Binding-site contacts:
Ligand atom C4' contacts residue ASP144 of chain 1.B at 3.6 Å.
Ligand atom O5' contacts residue ASP81 of chain 1.B at 3.3 Å (salt-bridge).
Ligand atom O2' contacts residue ASP81 of chain 1.B at 2.7 Å (salt-bridge).
Ligand atom O4' contacts residue ILE131 of chain 1.B at 3.7 Å.
Ligand atom P contacts residue ASP81 of chain 1.B at 3.5 Å.
Ligand atom O2' contacts residue ASP144 of chain 1.B at 3.5 Å.
Ligand atom OP1 contacts residue ASP81 of chain 1.B at 3.2 Å (salt-bridge).
Ligand atom O2' contacts residue ASN154 of chain 1.B at 2.7 Å (h-bond).
Ligand atom C8 contacts residue ILE124 of chain 1.B at 3.5 Å (hydrophobic).
Ligand atom N3 contacts residue VAL129 of chain 1.B at 3.6 Å.
Ligand atom N3 contacts residue TYR191 of chain 1.B at 3.6 Å.
Ligand atom N2 contacts residue ASN148 of chain 1.B at 3.1 Å (h-bond).
Ligand atom C2 contacts residue GLY151 of chain 1.B at 3.6 Å.
Ligand atom O3' contacts residue ASP81 of chain 1.B at 3.0 Å (salt-bridge).
Ligand atom C6 contacts residue ARG128 of chain 1.B at 3.6 Å.
Ligand atom O4 contacts residue ARG128 of chain 1.B at 3.6 Å.
Ligand atom C4 contacts residue TYR191 of chain 1.B at 3.7 Å (hydrophobic).
Ligand atom O4 contacts residue VAL325 of chain 1.B at 3.7 Å.
Ligand atom N2 contacts residue CYS146 of chain 1.B at 3.7 Å.
Ligand atom C2' contacts residue ASN154 of chain 1.B at 3.3 Å.
Ligand atom O3' contacts residue ASP144 of chain 1.B at 3.1 Å (salt-bridge).
Ligand atom N2 contacts residue GLY151 of chain 1.B at 3.2 Å (h-bond).
Ligand atom O3' contacts residue GLY67 of chain 1.B at 3.8 Å.
Ligand atom C4 contacts residue ILE124 of chain 1.B at 3.6 Å (hydrophobic).
Ligand atom N3 contacts residue ALA127 of chain 1.B at 3.6 Å.
Ligand atom O4' contacts residue PHE66 of chain 1.B at 3.7 Å.
Ligand atom O2 contacts residue ASN154 of chain 1.B at 2.8 Å (h-bond).
Ligand atom OP1 contacts residue ASP79 of chain 1.B at 3.0 Å (salt-bridge).
Ligand atom O5' contacts residue ALA127 of chain 1.B at 3.7 Å.
Ligand atom O2' contacts residue PHE66 of chain 1.B at 3.6 Å.
Ligand atom C5 contacts residue VAL129 of chain 1.B at 3.6 Å (hydrophobic).
Ligand atom C2' contacts residue ASP81 of chain 1.B at 3.6 Å.
Ligand atom N1 contacts residue GLY151 of chain 1.B at 3.7 Å.
Ligand atom C5 contacts residue ARG128 of chain 1.B at 3.6 Å.
Ligand atom N7 contacts residue ARG128 of chain 1.B at 3.1 Å (salt-bridge).
Ligand atom O6 contacts residue ARG128 of chain 1.B at 3.0 Å (salt-bridge).
Ligand atom C6 contacts residue VAL129 of chain 1.B at 3.6 Å (hydrophobic).
Ligand atom C5 contacts residue ILE124 of chain 1.B at 3.5 Å (hydrophobic).
Ligand atom O4 contacts residue HIS323 of chain 1.B at 3.2 Å.
Ligand atom O2' contacts residue GLY151 of chain 1.B at 3.2 Å (h-bond).

Sequence of chain 1.B:
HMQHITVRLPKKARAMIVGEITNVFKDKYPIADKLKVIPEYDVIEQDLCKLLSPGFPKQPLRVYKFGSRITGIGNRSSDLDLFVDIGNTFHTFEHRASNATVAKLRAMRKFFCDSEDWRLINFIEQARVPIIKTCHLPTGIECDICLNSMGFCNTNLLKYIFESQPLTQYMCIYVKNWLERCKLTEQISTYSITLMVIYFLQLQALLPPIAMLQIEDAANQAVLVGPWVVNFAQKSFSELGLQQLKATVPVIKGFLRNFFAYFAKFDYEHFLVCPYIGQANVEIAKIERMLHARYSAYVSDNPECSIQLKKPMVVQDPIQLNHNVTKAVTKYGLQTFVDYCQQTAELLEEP

The small molecule below binds the protein below.
Small molecule (SMILES): Nc1nc2c(ncn2[C@@H]2O[C@H](CO[P](=O)(O)O[C@H]3[C@@H](O)[C@H](n4cnc5c4NC=NC5N)O[C@@H]3CO)[C@@H](O[P](=O)(O)OC[C@H]3O[C@@H](n4ccc(=O)[nH]c4=O)[C@H](O)[C@@H]3O)[C@H]2O)c(=O)[nH]1